Sequence of chain 1.B:
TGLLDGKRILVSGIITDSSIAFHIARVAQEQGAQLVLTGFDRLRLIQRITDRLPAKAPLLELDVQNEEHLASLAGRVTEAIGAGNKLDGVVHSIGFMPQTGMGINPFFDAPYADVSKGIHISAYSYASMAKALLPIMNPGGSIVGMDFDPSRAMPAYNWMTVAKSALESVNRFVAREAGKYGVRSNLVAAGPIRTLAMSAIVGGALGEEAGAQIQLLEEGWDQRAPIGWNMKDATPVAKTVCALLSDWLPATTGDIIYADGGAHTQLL

This small molecule binds to this protein.
Small molecule (SMILES): Cc1ccn([C@@H](C)c2nnc(Nc3ccn(Cc4c(F)cccc4Cl)n3)s2)n1

Binding-site contacts:
Ligand atom C13 contacts residue MET98 of chain 1.B at 3.4 Å (hydrophobic).
Ligand atom N19 contacts residue GLY96 of chain 1.B at 3.5 Å (h-bond).
Ligand atom C4 contacts residue ALA157 of chain 1.B at 3.5 Å (hydrophobic).
Ligand atom C3 contacts residue GLY104 of chain 1.B at 3.8 Å.
Ligand atom C6 contacts residue MET199 of chain 1.B at 3.4 Å (hydrophobic).
Ligand atom C12 contacts residue MET103 of chain 1.B at 3.4 Å (hydrophobic).
Ligand atom C28 contacts residue MET161 of chain 1.B at 3.8 Å (hydrophobic).
Ligand atom C6 contacts residue MET103 of chain 1.B at 3.6 Å (hydrophobic).
Ligand atom N24 contacts residue NAD1 of chain 1.G at 3.2 Å (h-bond).
Ligand atom CL7 contacts residue MET199 of chain 1.B at 3.5 Å.
Ligand atom C4 contacts residue GLY104 of chain 1.B at 3.9 Å.
Ligand atom F8 contacts residue GLY104 of chain 1.B at 2.9 Å.
Ligand atom C12 contacts residue MET98 of chain 1.B at 3.5 Å (hydrophobic).
Ligand atom C5 contacts residue ALA157 of chain 1.B at 3.8 Å (hydrophobic).
Ligand atom N15 contacts residue MET103 of chain 1.B at 3.6 Å (h-bond).
Ligand atom C22 contacts residue NAD1 of chain 1.G at 3.4 Å.
Ligand atom N19 contacts residue MET98 of chain 1.B at 3.9 Å.
Ligand atom N20 contacts residue MET161 of chain 1.B at 3.9 Å.
Ligand atom C27 contacts residue NAD1 of chain 1.G at 3.5 Å.
Ligand atom C1 contacts residue MET103 of chain 1.B at 3.7 Å (hydrophobic).
Ligand atom N20 contacts residue PHE97 of chain 1.B at 3.5 Å.
Ligand atom S17 contacts residue MET103 of chain 1.B at 3.8 Å.
Ligand atom C16 contacts residue MET98 of chain 1.B at 3.6 Å (hydrophobic).
Ligand atom N20 contacts residue MET98 of chain 1.B at 3.0 Å (h-bond).
Ligand atom C9 contacts residue ILE202 of chain 1.B at 3.6 Å (hydrophobic).
Ligand atom CL7 contacts residue ALA198 of chain 1.B at 3.3 Å.
Ligand atom C2 contacts residue ILE202 of chain 1.B at 3.9 Å (hydrophobic).
Ligand atom C12 contacts residue GLN100 of chain 1.B at 3.9 Å.
Ligand atom C28 contacts residue PHE149 of chain 1.B at 3.7 Å (hydrophobic).
Ligand atom C13 contacts residue MET103 of chain 1.B at 3.5 Å (hydrophobic).
Ligand atom C22 contacts residue GLY96 of chain 1.B at 3.7 Å.
Ligand atom C26 contacts residue NAD1 of chain 1.G at 3.4 Å.
Ligand atom C1 contacts residue MET199 of chain 1.B at 3.9 Å (hydrophobic).
Ligand atom C25 contacts residue NAD1 of chain 1.G at 3.5 Å.
Ligand atom N19 contacts residue PHE97 of chain 1.B at 3.5 Å.
Ligand atom C28 contacts residue NAD1 of chain 1.G at 3.6 Å.
Ligand atom N15 contacts residue MET98 of chain 1.B at 2.6 Å (h-bond).
Ligand atom N19 contacts residue MET161 of chain 1.B at 3.7 Å.
Ligand atom C16 contacts residue MET103 of chain 1.B at 3.8 Å (hydrophobic).
Ligand atom C11 contacts residue MET103 of chain 1.B at 3.7 Å (hydrophobic).